Sequence of chain 1.A:
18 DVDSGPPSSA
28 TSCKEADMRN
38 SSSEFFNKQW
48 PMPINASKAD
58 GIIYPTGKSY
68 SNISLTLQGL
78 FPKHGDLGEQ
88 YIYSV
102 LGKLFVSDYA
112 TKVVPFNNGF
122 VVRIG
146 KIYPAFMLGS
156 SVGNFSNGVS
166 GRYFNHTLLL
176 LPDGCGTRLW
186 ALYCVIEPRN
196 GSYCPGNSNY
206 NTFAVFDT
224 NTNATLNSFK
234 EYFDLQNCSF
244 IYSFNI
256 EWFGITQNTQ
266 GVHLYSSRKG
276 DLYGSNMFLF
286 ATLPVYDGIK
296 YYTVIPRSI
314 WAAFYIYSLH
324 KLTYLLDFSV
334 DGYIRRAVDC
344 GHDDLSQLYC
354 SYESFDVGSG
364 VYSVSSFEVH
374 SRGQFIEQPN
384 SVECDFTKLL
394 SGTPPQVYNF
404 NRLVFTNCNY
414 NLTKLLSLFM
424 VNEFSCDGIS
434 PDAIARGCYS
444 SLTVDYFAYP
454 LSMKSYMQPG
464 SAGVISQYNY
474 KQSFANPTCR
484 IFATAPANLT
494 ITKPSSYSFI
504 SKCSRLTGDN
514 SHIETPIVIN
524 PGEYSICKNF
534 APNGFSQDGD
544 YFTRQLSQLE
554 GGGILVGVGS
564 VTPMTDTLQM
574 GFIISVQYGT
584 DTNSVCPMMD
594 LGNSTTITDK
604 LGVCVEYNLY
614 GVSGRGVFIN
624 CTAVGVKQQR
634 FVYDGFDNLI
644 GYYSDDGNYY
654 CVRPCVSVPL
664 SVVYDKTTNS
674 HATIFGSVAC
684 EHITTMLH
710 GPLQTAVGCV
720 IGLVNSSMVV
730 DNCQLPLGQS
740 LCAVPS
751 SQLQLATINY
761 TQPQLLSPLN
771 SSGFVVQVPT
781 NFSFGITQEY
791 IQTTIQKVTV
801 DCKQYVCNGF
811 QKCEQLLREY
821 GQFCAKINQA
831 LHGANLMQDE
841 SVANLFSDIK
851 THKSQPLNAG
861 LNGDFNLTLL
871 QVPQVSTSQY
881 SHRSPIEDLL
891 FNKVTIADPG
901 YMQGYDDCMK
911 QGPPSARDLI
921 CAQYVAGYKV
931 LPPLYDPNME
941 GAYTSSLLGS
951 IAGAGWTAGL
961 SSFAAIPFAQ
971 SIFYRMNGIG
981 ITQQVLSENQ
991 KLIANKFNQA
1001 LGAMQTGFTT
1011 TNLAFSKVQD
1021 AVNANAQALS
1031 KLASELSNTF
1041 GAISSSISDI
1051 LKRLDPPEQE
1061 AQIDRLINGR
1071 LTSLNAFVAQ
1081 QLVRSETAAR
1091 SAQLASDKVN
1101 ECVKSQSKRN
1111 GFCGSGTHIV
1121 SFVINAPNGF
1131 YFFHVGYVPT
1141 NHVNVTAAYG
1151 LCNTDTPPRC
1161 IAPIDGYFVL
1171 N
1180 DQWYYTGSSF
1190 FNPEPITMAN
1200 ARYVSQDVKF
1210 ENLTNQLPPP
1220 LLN

Sequence of chain 1.B:
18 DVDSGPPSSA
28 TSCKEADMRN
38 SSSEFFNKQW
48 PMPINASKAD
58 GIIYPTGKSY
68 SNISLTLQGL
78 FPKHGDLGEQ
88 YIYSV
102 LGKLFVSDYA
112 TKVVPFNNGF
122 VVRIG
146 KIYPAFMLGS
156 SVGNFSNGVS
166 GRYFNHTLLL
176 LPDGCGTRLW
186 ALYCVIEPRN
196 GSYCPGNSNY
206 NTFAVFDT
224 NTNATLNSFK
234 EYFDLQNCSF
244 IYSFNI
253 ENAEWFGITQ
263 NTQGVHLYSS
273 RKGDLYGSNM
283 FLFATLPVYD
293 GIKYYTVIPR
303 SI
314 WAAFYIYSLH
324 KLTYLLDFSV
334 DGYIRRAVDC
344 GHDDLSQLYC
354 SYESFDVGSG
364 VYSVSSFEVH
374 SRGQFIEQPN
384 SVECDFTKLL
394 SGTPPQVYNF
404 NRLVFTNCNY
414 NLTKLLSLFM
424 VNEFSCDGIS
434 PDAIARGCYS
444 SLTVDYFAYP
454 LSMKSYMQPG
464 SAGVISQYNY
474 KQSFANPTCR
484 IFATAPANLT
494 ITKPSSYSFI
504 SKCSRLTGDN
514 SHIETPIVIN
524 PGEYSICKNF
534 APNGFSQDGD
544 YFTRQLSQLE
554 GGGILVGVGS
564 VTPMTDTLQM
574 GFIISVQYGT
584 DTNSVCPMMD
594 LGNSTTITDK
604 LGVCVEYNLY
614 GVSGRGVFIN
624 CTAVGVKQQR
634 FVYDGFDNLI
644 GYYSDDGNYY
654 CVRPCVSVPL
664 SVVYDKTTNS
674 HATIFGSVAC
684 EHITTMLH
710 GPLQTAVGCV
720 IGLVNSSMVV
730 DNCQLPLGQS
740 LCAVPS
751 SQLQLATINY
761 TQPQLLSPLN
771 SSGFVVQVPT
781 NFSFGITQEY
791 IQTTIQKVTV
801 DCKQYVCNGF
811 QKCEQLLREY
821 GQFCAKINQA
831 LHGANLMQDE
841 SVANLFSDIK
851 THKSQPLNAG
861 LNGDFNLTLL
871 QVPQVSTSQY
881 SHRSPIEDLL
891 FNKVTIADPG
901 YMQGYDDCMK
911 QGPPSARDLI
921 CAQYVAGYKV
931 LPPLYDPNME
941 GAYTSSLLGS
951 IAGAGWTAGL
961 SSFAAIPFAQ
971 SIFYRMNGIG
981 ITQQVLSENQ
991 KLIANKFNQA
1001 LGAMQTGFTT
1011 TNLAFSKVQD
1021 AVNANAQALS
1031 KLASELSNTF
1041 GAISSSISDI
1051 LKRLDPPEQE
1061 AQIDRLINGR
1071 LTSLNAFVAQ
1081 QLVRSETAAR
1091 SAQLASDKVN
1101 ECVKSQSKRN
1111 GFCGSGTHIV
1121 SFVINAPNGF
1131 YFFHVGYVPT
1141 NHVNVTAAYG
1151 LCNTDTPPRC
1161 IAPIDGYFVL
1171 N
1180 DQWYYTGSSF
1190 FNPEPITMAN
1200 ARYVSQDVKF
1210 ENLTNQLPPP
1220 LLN

Binding-site contacts:
Ligand atom C2 contacts residue ASN414 of chain 1.B at 2.5 Å.
Ligand atom C6 contacts residue LYS417 of chain 1.B at 4.5 Å.
Ligand atom C1 contacts residue LYS417 of chain 1.B at 4.5 Å.
Ligand atom C4 contacts residue ASN414 of chain 1.B at 4.2 Å.
Ligand atom C7 contacts residue ASN414 of chain 1.B at 4.0 Å.
Ligand atom O5 contacts residue ASN414 of chain 1.B at 2.3 Å (h-bond).
Ligand atom C8 contacts residue MET591 of chain 1.B at 4.2 Å (hydrophobic).
Ligand atom C3 contacts residue ASN414 of chain 1.B at 3.8 Å.
Ligand atom C8 contacts residue LYS505 of chain 1.A at 3.4 Å.
Ligand atom C5 contacts residue ASN414 of chain 1.B at 3.6 Å.
Ligand atom C1 contacts residue ASN414 of chain 1.B at 1.4 Å.
Ligand atom N2 contacts residue ASN414 of chain 1.B at 3.0 Å (h-bond).
Ligand atom O5 contacts residue LYS417 of chain 1.B at 3.9 Å.
Ligand atom C1 contacts residue THR416 of chain 1.B at 4.5 Å.

This small molecule binds to this protein.
Small molecule (SMILES): CC(=O)N[C@H]1[C@H](O[C@H]2[C@H](O)[C@@H](NC(C)=O)CO[C@@H]2CO)O[C@H](CO)[C@@H](O)[C@@H]1O